Binding-site contacts:
Ligand atom N2 contacts residue MET151 of chain 55.F at 3.4 Å.
Ligand atom C5 contacts residue ASN154 of chain 55.F at 2.1 Å.
Ligand atom C5 contacts residue THR156 of chain 55.F at 3.2 Å.
Ligand atom O5 contacts residue ASN154 of chain 55.F at 2.4 Å (h-bond).
Ligand atom C4 contacts residue THR156 of chain 55.F at 4.1 Å.
Ligand atom C2 contacts residue ASN154 of chain 55.F at 3.5 Å.
Ligand atom C8 contacts residue GLY157 of chain 55.F at 4.5 Å.
Ligand atom C7 contacts residue MET151 of chain 55.F at 4.0 Å (hydrophobic).
Ligand atom O5 contacts residue ARG164 of chain 55.F at 4.3 Å.
Ligand atom C2 contacts residue GLY150 of chain 55.F at 4.5 Å.
Ligand atom C7 contacts residue THR156 of chain 55.F at 3.4 Å.
Ligand atom C8 contacts residue MET151 of chain 55.F at 4.1 Å (hydrophobic).
Ligand atom O5 contacts residue THR156 of chain 55.F at 3.8 Å.
Ligand atom O6 contacts residue ASP155 of chain 55.F at 4.2 Å.
Ligand atom C6 contacts residue ASP155 of chain 55.F at 4.3 Å.
Ligand atom O4 contacts residue ASN154 of chain 55.F at 3.5 Å (h-bond).
Ligand atom C4 contacts residue ASN154 of chain 55.F at 3.2 Å.
Ligand atom C1 contacts residue ASN154 of chain 55.F at 2.5 Å.
Ligand atom C8 contacts residue HIS148 of chain 55.F at 1.2 Å.
Ligand atom C6 contacts residue ASN154 of chain 55.F at 3.0 Å.
Ligand atom O6 contacts residue THR156 of chain 55.F at 1.2 Å (h-bond).
Ligand atom C7 contacts residue HIS148 of chain 55.F at 2.3 Å.
Ligand atom N2 contacts residue GLY150 of chain 55.F at 4.1 Å.
Ligand atom C6 contacts residue GLY157 of chain 55.F at 4.2 Å.
Ligand atom C6 contacts residue THR156 of chain 55.F at 1.8 Å.
Ligand atom N2 contacts residue ASN154 of chain 55.F at 4.3 Å.
Ligand atom O6 contacts residue ASN154 of chain 55.F at 2.4 Å (h-bond).
Ligand atom N2 contacts residue THR156 of chain 55.F at 4.3 Å.
Ligand atom O7 contacts residue THR156 of chain 55.F at 2.4 Å.
Ligand atom C2 contacts residue HIS148 of chain 55.F at 4.2 Å.
Ligand atom C3 contacts residue ASN154 of chain 55.F at 3.5 Å.
Ligand atom O7 contacts residue HIS148 of chain 55.F at 3.3 Å (h-bond).
Ligand atom O4 contacts residue THR156 of chain 55.F at 4.2 Å.
Ligand atom C1 contacts residue GLY150 of chain 55.F at 3.8 Å.
Ligand atom C2 contacts residue MET151 of chain 55.F at 4.1 Å (hydrophobic).
Ligand atom N2 contacts residue HIS148 of chain 55.F at 2.8 Å (h-bond).
Ligand atom C1 contacts residue MET151 of chain 55.F at 3.6 Å (hydrophobic).
Ligand atom C8 contacts residue THR156 of chain 55.F at 2.9 Å.

Sequence of chain 55.F:
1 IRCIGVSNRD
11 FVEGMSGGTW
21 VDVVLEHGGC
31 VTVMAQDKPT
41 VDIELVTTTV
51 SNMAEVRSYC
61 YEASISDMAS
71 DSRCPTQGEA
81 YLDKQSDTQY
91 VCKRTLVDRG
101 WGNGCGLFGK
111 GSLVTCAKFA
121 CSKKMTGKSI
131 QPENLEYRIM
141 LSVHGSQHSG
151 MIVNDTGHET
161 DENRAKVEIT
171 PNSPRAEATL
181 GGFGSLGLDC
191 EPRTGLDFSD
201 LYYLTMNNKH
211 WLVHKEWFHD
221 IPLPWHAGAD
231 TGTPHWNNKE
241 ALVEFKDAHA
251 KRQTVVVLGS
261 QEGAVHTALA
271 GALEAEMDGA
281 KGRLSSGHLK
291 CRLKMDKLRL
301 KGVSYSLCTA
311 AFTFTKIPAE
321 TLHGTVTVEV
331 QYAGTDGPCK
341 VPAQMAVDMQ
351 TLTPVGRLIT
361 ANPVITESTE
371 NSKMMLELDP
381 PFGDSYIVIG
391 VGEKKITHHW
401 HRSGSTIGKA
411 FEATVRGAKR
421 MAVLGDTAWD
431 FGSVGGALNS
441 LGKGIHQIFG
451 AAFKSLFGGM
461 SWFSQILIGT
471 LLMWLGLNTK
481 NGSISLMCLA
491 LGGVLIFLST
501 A

This protein binds this small molecule.
Small molecule (SMILES): CC(=O)N[C@H]1[C@H](O[C@H]2[C@H](O)[C@@H](NC(C)=O)CO[C@@H]2CO)O[C@H](CO)[C@@H](O)[C@@H]1O